The protein below binds the small molecule below.
Small molecule (SMILES): CCOc1ccc2cccc(-n3cc(NC(N)=O)c(C(N)=O)n3)c2c1

Sequence of chain 1.A:
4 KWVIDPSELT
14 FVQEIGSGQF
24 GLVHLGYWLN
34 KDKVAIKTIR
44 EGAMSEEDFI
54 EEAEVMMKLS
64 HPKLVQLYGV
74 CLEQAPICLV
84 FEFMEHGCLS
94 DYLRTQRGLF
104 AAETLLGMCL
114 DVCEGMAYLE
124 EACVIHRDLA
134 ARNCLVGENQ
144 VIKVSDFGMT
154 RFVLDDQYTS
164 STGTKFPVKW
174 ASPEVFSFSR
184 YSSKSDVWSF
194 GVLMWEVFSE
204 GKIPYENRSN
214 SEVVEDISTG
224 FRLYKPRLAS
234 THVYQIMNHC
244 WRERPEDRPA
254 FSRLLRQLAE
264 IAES

Binding-site contacts:
Ligand atom N4 contacts residue SER148 of chain 1.A at 2.9 Å (h-bond).
Ligand atom C8 contacts residue MET59 of chain 1.A at 3.6 Å (hydrophobic).
Ligand atom C7 contacts residue PHE150 of chain 1.A at 3.1 Å (hydrophobic).
Ligand atom C13 contacts residue PHE52 of chain 1.A at 3.3 Å (hydrophobic).
Ligand atom O3 contacts residue ALA56 of chain 1.A at 3.4 Å.
Ligand atom N3 contacts residue VAL68 of chain 1.A at 3.2 Å (h-bond).
Ligand atom C11 contacts residue MET59 of chain 1.A at 3.7 Å (hydrophobic).
Ligand atom C8 contacts residue PHE150 of chain 1.A at 3.6 Å (hydrophobic).
Ligand atom N2 contacts residue MET59 of chain 1.A at 3.6 Å.
Ligand atom C15 contacts residue MET59 of chain 1.A at 3.6 Å (hydrophobic).
Ligand atom C4 contacts residue VAL68 of chain 1.A at 3.4 Å (hydrophobic).
Ligand atom N2 contacts residue PHE150 of chain 1.A at 3.6 Å.
Ligand atom N3 contacts residue LEU70 of chain 1.A at 3.4 Å.
Ligand atom C3 contacts residue PHE150 of chain 1.A at 3.5 Å (hydrophobic).
Ligand atom C2 contacts residue LEU70 of chain 1.A at 3.6 Å (hydrophobic).
Ligand atom N5 contacts residue LEU62 of chain 1.A at 3.1 Å (h-bond).
Ligand atom C10 contacts residue MET59 of chain 1.A at 3.5 Å (hydrophobic).
Ligand atom C13 contacts residue GLU55 of chain 1.A at 3.8 Å.
Ligand atom C11 contacts residue PHE52 of chain 1.A at 3.5 Å (hydrophobic).
Ligand atom N4 contacts residue PHE84 of chain 1.A at 3.4 Å.
Ligand atom C9 contacts residue PHE155 of chain 1.A at 3.5 Å (hydrophobic).
Ligand atom O2 contacts residue GLN69 of chain 1.A at 3.6 Å.
Ligand atom C4 contacts residue SER148 of chain 1.A at 3.8 Å.
Ligand atom C14 contacts residue PHE52 of chain 1.A at 3.6 Å (hydrophobic).
Ligand atom C12 contacts residue PHE52 of chain 1.A at 3.3 Å (hydrophobic).
Ligand atom O1 contacts residue ASP149 of chain 1.A at 3.0 Å (salt-bridge).
Ligand atom O1 contacts residue SER148 of chain 1.A at 3.8 Å.
Ligand atom N3 contacts residue PHE150 of chain 1.A at 3.4 Å.
Ligand atom N1 contacts residue PHE150 of chain 1.A at 3.7 Å.
Ligand atom C13 contacts residue ALA56 of chain 1.A at 3.4 Å (hydrophobic).
Ligand atom O2 contacts residue VAL68 of chain 1.A at 3.5 Å (h-bond).
Ligand atom C7 contacts residue MET59 of chain 1.A at 3.5 Å (hydrophobic).
Ligand atom N5 contacts residue MET59 of chain 1.A at 2.8 Å (h-bond).
Ligand atom O2 contacts residue LEU70 of chain 1.A at 3.0 Å (h-bond).
Ligand atom C17 contacts residue TRP5 of chain 1.A at 3.6 Å (hydrophobic).
Ligand atom C12 contacts residue GLU55 of chain 1.A at 3.6 Å.
Ligand atom N4 contacts residue VAL68 of chain 1.A at 2.7 Å (h-bond).
Ligand atom C2 contacts residue PHE150 of chain 1.A at 3.3 Å (hydrophobic).
Ligand atom C1 contacts residue PHE150 of chain 1.A at 3.5 Å (hydrophobic).
Ligand atom C4 contacts residue PHE84 of chain 1.A at 3.8 Å (hydrophobic).